Sequence of chain 1.G:
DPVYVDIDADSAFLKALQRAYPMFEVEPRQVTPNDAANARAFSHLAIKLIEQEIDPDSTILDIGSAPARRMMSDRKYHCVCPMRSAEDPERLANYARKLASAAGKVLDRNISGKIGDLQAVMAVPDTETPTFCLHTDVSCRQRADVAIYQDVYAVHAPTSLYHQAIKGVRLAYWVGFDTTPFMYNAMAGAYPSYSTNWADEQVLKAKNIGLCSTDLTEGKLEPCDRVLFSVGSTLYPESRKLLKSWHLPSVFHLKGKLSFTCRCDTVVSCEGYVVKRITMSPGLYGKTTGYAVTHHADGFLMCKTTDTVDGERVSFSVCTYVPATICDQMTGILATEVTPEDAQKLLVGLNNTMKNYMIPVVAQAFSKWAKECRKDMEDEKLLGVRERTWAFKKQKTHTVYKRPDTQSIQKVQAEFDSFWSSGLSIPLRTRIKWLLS

Sequence of chain 1.H:
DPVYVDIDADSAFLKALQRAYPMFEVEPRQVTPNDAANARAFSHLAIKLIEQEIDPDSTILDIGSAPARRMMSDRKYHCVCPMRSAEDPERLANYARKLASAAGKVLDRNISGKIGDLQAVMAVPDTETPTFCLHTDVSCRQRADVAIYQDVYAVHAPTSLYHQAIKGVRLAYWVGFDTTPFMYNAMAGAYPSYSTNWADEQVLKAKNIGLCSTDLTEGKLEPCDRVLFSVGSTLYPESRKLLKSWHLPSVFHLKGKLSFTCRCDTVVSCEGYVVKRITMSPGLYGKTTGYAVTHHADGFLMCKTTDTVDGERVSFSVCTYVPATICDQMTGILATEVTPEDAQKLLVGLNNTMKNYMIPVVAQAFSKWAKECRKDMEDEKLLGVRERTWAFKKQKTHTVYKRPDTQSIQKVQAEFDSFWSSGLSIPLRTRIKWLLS

A protein and the small-molecule ligand that binds it are described below.
Small molecule (SMILES): C[n+]1cn([C@@H]2O[C@H](CO[P](=O)(O)O[P](=O)(O)O[P](=O)(O)OC[C@H]3O[C@@H](n4cnc5c(N)ncnc54)[C@H](O)[C@@H]3O[P](=O)(O)OC[C@H]3O[C@@H](n4ccc(=O)[nH]c4=O)[C@H](O)[C@@H]3OP(=O)(O)O)[C@@H](O)[C@H]2O)c2nc(N)[nH]c(=O)c21

Binding-site contacts:
Ligand atom C5 contacts residue TYR248 of chain 1.G at 3.6 Å (hydrophobic).
Ligand atom O13 contacts residue MG1 of chain 1.CB at 3.5 Å.
Ligand atom O4A contacts residue VAL243 of chain 1.G at 3.6 Å.
Ligand atom O3A contacts residue ARG41 of chain 1.G at 3.4 Å (salt-bridge).
Ligand atom O23 contacts residue ARG41 of chain 1.G at 3.8 Å.
Ligand atom O2A contacts residue ALA40 of chain 1.G at 3.7 Å.
Ligand atom O4 contacts residue ASP7 of chain 1.G at 3.6 Å.
Ligand atom C5 contacts residue ARG41 of chain 1.G at 3.7 Å.
Ligand atom O2A contacts residue ASP152 of chain 1.G at 3.6 Å.
Ligand atom O21 contacts residue ARG41 of chain 1.G at 3.5 Å.
Ligand atom C4 contacts residue TYR248 of chain 1.G at 3.6 Å (hydrophobic).
Ligand atom N1 contacts residue TYR154 of chain 1.G at 3.4 Å.
Ligand atom N1C contacts residue PRO34 of chain 1.G at 3.8 Å.
Ligand atom N3 contacts residue TYR5 of chain 1.G at 3.5 Å (h-bond).
Ligand atom N1 contacts residue TYR248 of chain 1.G at 3.6 Å.
Ligand atom O12 contacts residue MG1 of chain 1.CB at 2.8 Å.
Ligand atom C2 contacts residue TYR248 of chain 1.G at 3.6 Å (hydrophobic).
Ligand atom N7C contacts residue ASN35 of chain 1.G at 3.6 Å.
Ligand atom C7 contacts residue SAH1 of chain 1.LA at 3.7 Å.
Ligand atom O31 contacts residue ARG70 of chain 1.G at 3.5 Å (salt-bridge).
Ligand atom N2 contacts residue GLU250 of chain 1.G at 3.1 Å (salt-bridge).
Ligand atom N7 contacts residue TYR248 of chain 1.G at 3.7 Å.
Ligand atom P1 contacts residue MG1 of chain 1.CB at 3.7 Å.
Ligand atom N6C contacts residue ASN35 of chain 1.G at 3.5 Å.
Ligand atom P1 contacts residue TYR248 of chain 1.G at 3.8 Å.
Ligand atom O15 contacts residue TYR248 of chain 1.G at 3.3 Å (h-bond).
Ligand atom O12 contacts residue TYR248 of chain 1.G at 3.7 Å.
Ligand atom O2A contacts residue TYR285 of chain 1.G at 3.0 Å (h-bond).
Ligand atom N6C contacts residue VAL279 of chain 1.H at 3.6 Å.
Ligand atom N2 contacts residue TYR154 of chain 1.G at 3.8 Å.
Ligand atom O22 contacts residue MG1 of chain 1.CB at 1.8 Å.
Ligand atom N3 contacts residue TYR248 of chain 1.G at 3.8 Å.
Ligand atom C3A contacts residue ARG41 of chain 1.G at 3.5 Å.
Ligand atom N1 contacts residue GLU250 of chain 1.G at 3.1 Å (salt-bridge).
Ligand atom O2 contacts residue TYR5 of chain 1.G at 3.6 Å.
Ligand atom O13 contacts residue ARG41 of chain 1.G at 3.7 Å.
Ligand atom O3A contacts residue ALA40 of chain 1.G at 3.7 Å.
Ligand atom P2 contacts residue MG1 of chain 1.CB at 3.2 Å.
Ligand atom C2 contacts residue GLU250 of chain 1.G at 3.6 Å.
Ligand atom C2 contacts residue TYR154 of chain 1.G at 3.5 Å (hydrophobic).